Sequence of chain 1.C:
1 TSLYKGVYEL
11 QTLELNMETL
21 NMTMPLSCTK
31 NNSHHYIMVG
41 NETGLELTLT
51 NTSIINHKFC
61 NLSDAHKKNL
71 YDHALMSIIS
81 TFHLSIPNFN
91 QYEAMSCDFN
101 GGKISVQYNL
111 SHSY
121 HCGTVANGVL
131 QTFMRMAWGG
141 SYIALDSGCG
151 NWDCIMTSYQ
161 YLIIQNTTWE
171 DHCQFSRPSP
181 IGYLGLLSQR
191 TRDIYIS

This protein binds this small molecule.
Small molecule (SMILES): CC(=O)N[C@H]1[C@H](O[C@H]2[C@H](O)[C@@H](NC(C)=O)CO[C@@H]2CO)O[C@H](CO)[C@@H](O)[C@@H]1O

Binding-site contacts:
Ligand atom C5 contacts residue LYS103 of chain 1.C at 4.1 Å.
Ligand atom C3 contacts residue ASN166 of chain 1.C at 3.9 Å.
Ligand atom C1 contacts residue ASN166 of chain 1.C at 1.5 Å.
Ligand atom O5 contacts residue ASN166 of chain 1.C at 2.4 Å (h-bond).
Ligand atom C8 contacts residue ASN100 of chain 1.C at 3.0 Å.
Ligand atom C6 contacts residue GLY101 of chain 1.C at 3.9 Å.
Ligand atom C6 contacts residue GLY102 of chain 1.C at 4.0 Å.
Ligand atom O7 contacts residue THR167 of chain 1.C at 4.3 Å.
Ligand atom N2 contacts residue ASN166 of chain 1.C at 3.0 Å (h-bond).
Ligand atom O7 contacts residue ASN166 of chain 1.C at 4.5 Å.
Ligand atom C7 contacts residue THR167 of chain 1.C at 4.1 Å.
Ligand atom C8 contacts residue LYS103 of chain 1.C at 4.2 Å.
Ligand atom O6 contacts residue GLY101 of chain 1.C at 4.4 Å.
Ligand atom C6 contacts residue LYS103 of chain 1.C at 3.9 Å.
Ligand atom C4 contacts residue ASN166 of chain 1.C at 4.3 Å.
Ligand atom C8 contacts residue GLY101 of chain 1.C at 3.9 Å.
Ligand atom N2 contacts residue GLY101 of chain 1.C at 4.5 Å.
Ligand atom C7 contacts residue THR168 of chain 1.C at 4.1 Å.
Ligand atom C8 contacts residue ASN166 of chain 1.C at 3.8 Å.
Ligand atom O5 contacts residue LYS103 of chain 1.C at 4.1 Å.
Ligand atom C5 contacts residue ASN166 of chain 1.C at 3.8 Å.
Ligand atom C8 contacts residue THR168 of chain 1.C at 4.3 Å.
Ligand atom C7 contacts residue ASN166 of chain 1.C at 3.9 Å.
Ligand atom O7 contacts residue THR168 of chain 1.C at 3.2 Å.
Ligand atom C7 contacts residue ASN100 of chain 1.C at 4.5 Å.
Ligand atom C8 contacts residue THR167 of chain 1.C at 3.8 Å.
Ligand atom O5 contacts residue GLY102 of chain 1.C at 4.5 Å.
Ligand atom C2 contacts residue ASN166 of chain 1.C at 2.5 Å.